This small molecule binds to this protein.
Small molecule (SMILES): CC(=O)N[C@@H]1[C@@H](O)[C@H](O)[C@@H](CO)O[C@H]1O

Sequence of chain 1.B:
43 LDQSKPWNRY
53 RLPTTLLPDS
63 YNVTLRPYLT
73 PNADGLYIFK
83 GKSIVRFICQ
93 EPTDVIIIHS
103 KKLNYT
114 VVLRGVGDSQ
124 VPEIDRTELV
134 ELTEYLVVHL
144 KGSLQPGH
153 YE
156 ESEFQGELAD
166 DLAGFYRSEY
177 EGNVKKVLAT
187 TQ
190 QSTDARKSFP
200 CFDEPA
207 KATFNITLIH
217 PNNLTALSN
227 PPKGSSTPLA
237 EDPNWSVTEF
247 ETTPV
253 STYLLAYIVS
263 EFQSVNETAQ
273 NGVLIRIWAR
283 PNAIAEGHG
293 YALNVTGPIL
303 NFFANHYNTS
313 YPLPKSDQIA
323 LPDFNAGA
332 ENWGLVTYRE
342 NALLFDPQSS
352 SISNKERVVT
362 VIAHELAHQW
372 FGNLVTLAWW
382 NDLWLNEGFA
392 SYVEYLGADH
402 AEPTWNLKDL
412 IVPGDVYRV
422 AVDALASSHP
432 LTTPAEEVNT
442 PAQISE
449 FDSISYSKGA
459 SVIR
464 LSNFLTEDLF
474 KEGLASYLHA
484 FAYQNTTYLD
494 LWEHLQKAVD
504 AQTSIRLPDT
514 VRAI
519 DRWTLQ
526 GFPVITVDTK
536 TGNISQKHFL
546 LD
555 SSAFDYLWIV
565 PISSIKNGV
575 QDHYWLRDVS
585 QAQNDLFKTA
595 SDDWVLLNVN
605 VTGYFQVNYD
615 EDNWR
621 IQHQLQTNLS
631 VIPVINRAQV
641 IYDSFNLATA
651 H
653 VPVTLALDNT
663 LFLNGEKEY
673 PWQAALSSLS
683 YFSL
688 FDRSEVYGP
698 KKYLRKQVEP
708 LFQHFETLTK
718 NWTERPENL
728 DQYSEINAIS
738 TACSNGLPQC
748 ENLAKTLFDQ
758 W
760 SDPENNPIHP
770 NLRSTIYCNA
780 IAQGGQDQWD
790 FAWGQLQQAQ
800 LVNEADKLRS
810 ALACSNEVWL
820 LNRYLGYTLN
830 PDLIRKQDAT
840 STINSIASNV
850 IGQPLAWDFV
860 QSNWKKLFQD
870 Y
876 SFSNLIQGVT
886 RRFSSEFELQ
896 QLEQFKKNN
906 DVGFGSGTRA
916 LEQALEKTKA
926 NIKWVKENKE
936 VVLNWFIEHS

Binding-site contacts:
Ligand atom C7 contacts residue ASN310 of chain 1.B at 3.7 Å.
Ligand atom C8 contacts residue ASN310 of chain 1.B at 4.0 Å.
Ligand atom C2 contacts residue ASN310 of chain 1.B at 2.4 Å.
Ligand atom C1 contacts residue ASN310 of chain 1.B at 1.4 Å.
Ligand atom O5 contacts residue ASN310 of chain 1.B at 2.3 Å (h-bond).
Ligand atom C4 contacts residue ASN310 of chain 1.B at 4.1 Å.
Ligand atom C5 contacts residue ASN310 of chain 1.B at 3.6 Å.
Ligand atom C3 contacts residue ASN310 of chain 1.B at 3.8 Å.
Ligand atom C1 contacts residue HIS482 of chain 1.B at 4.5 Å.
Ligand atom O6 contacts residue HIS482 of chain 1.B at 3.5 Å.
Ligand atom N2 contacts residue ASN310 of chain 1.B at 3.0 Å (h-bond).
Ligand atom O5 contacts residue HIS482 of chain 1.B at 3.7 Å.